Binding-site contacts:
Ligand atom C6 contacts residue LEU297 of chain 6.A at 4.3 Å (hydrophobic).
Ligand atom C3 contacts residue PHE204 of chain 6.A at 4.4 Å (hydrophobic).
Ligand atom C1 contacts residue MET207 of chain 6.A at 3.8 Å (hydrophobic).
Ligand atom C2 contacts residue ILE154 of chain 6.A at 3.6 Å (hydrophobic).
Ligand atom O4 contacts residue ASN214 of chain 6.A at 4.3 Å.
Ligand atom C3 contacts residue MET207 of chain 6.A at 4.3 Å (hydrophobic).
Ligand atom C contacts residue LEU297 of chain 6.A at 3.9 Å (hydrophobic).
Ligand atom C2 contacts residue LEU190 of chain 6.A at 4.0 Å (hydrophobic).
Ligand atom C5 contacts residue MET207 of chain 6.A at 4.4 Å (hydrophobic).
Ligand atom O3 contacts residue ARG156 of chain 6.A at 4.2 Å.
Ligand atom O4 contacts residue ALA209 of chain 6.A at 3.9 Å.
Ligand atom C3 contacts residue GLY205 of chain 6.A at 3.8 Å.
Ligand atom O3 contacts residue GLN157 of chain 6.A at 4.5 Å.
Ligand atom C6 contacts residue ASN214 of chain 6.A at 3.6 Å.
Ligand atom O3 contacts residue PHE204 of chain 6.A at 3.4 Å.
Ligand atom O3 contacts residue VAL155 of chain 6.A at 2.8 Å (h-bond).
Ligand atom C6 contacts residue MET207 of chain 6.A at 4.2 Å (hydrophobic).
Ligand atom C4 contacts residue ASN214 of chain 6.A at 4.1 Å.
Ligand atom C4 contacts residue VAL155 of chain 6.A at 4.0 Å (hydrophobic).
Ligand atom C2 contacts residue MET207 of chain 6.A at 3.8 Å (hydrophobic).
Ligand atom C2 contacts residue GLY205 of chain 6.A at 3.8 Å.
Ligand atom C5 contacts residue ALA209 of chain 6.A at 4.3 Å (hydrophobic).
Ligand atom C3 contacts residue ILE154 of chain 6.A at 3.4 Å (hydrophobic).
Ligand atom C5 contacts residue ASN214 of chain 6.A at 3.6 Å.
Ligand atom C contacts residue LEU190 of chain 6.A at 3.7 Å (hydrophobic).
Ligand atom C contacts residue MET207 of chain 6.A at 3.9 Å (hydrophobic).
Ligand atom O4 contacts residue ARG156 of chain 6.A at 3.2 Å.
Ligand atom O3 contacts residue ILE154 of chain 6.A at 3.5 Å.
Ligand atom O3 contacts residue GLY205 of chain 6.A at 3.0 Å (h-bond).
Ligand atom C4 contacts residue MET207 of chain 6.A at 4.5 Å (hydrophobic).
Ligand atom O4 contacts residue VAL155 of chain 6.A at 3.4 Å (h-bond).
Ligand atom C5 contacts residue ILE154 of chain 6.A at 4.3 Å (hydrophobic).
Ligand atom C4 contacts residue ILE154 of chain 6.A at 3.7 Å (hydrophobic).
Ligand atom C1 contacts residue ILE154 of chain 6.A at 4.2 Å (hydrophobic).
Ligand atom C1 contacts residue LEU297 of chain 6.A at 4.5 Å (hydrophobic).
Ligand atom C3 contacts residue VAL155 of chain 6.A at 3.8 Å (hydrophobic).
Ligand atom O4 contacts residue ILE154 of chain 6.A at 4.2 Å.
Ligand atom C4 contacts residue ARG156 of chain 6.A at 4.5 Å.
Ligand atom C6 contacts residue GLY296 of chain 6.A at 4.1 Å.
Ligand atom C1 contacts residue LEU190 of chain 6.A at 4.4 Å (hydrophobic).

Sequence of chain 6.A:
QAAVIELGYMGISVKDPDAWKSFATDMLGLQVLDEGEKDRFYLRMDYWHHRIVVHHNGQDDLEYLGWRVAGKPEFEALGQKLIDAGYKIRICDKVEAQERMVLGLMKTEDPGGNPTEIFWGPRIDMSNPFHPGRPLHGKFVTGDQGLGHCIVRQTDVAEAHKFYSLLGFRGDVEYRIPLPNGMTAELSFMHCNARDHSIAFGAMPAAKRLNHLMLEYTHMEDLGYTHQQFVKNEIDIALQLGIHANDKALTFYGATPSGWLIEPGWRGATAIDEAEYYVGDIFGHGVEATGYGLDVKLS

The small molecule below binds the protein below.
Small molecule (SMILES): Cc1ccc(O)c(O)c1